Sequence of chain 2.A:
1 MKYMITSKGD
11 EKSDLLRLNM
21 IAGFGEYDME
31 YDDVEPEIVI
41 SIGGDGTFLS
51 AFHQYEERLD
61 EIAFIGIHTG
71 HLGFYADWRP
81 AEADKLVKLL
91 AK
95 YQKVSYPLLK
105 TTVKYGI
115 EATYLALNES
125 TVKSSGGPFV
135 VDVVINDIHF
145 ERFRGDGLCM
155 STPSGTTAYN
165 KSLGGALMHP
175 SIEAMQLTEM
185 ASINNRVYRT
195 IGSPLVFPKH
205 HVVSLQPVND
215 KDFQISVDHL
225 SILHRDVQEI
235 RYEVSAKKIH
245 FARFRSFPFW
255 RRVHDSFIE

A protein and the small-molecule ligand that binds it are described below.
Small molecule (SMILES): C#CCNC[C@H]1O[C@@H](n2cnc3c(N)ncnc32)[C@H](O)[C@@H]1O

Sequence of chain 3.A:
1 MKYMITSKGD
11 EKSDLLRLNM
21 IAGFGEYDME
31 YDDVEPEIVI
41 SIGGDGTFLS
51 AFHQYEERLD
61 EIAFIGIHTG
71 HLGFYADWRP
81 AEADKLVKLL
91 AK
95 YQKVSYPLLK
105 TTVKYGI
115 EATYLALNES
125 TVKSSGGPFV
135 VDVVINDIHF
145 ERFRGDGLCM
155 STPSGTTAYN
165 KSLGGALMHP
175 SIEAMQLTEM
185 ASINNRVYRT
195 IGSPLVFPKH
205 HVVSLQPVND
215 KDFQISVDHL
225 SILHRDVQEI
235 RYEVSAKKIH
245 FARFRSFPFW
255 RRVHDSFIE

Binding-site contacts:
Ligand atom N6 contacts residue TYR163 of chain 2.A at 3.7 Å.
Ligand atom O3 contacts residue ALA162 of chain 2.A at 3.0 Å.
Ligand atom N5 contacts residue A3N1 of chain 2.D at 3.3 Å.
Ligand atom O2 contacts residue GLU123 of chain 2.A at 2.5 Å (salt-bridge).
Ligand atom C7 contacts residue GLU123 of chain 2.A at 3.4 Å.
Ligand atom C1 contacts residue TYR163 of chain 2.A at 3.6 Å (hydrophobic).
Ligand atom C11 contacts residue LEU49 of chain 2.A at 3.9 Å (hydrophobic).
Ligand atom C13 contacts residue GLY46 of chain 2.A at 3.5 Å.
Ligand atom N6 contacts residue ASP150 of chain 3.A at 3.2 Å (salt-bridge).
Ligand atom O3 contacts residue GLU123 of chain 2.A at 2.6 Å (salt-bridge).
Ligand atom O2 contacts residue ASN122 of chain 2.A at 3.1 Å (h-bond).
Ligand atom N1 contacts residue SER166 of chain 2.A at 2.7 Å (h-bond).
Ligand atom C12 contacts residue A3N1 of chain 2.D at 3.8 Å.
Ligand atom N1 contacts residue ALA185 of chain 3.A at 3.8 Å.
Ligand atom O3 contacts residue TYR163 of chain 2.A at 3.2 Å (h-bond).
Ligand atom N1 contacts residue ILE187 of chain 3.A at 3.2 Å.
Ligand atom O2 contacts residue ASP222 of chain 2.A at 4.0 Å.
Ligand atom C1 contacts residue ALA185 of chain 3.A at 3.9 Å (hydrophobic).
Ligand atom C8 contacts residue GLU123 of chain 2.A at 3.1 Å.
Ligand atom C12 contacts residue LEU49 of chain 2.A at 3.8 Å (hydrophobic).
Ligand atom C4 contacts residue ALA162 of chain 2.A at 4.0 Å (hydrophobic).
Ligand atom C4 contacts residue SER166 of chain 2.A at 2.9 Å.
Ligand atom C6 contacts residue A3N1 of chain 2.D at 3.9 Å.
Ligand atom N2 contacts residue TYR163 of chain 2.A at 3.5 Å (h-bond).
Ligand atom C11 contacts residue GLY46 of chain 2.A at 4.0 Å.
Ligand atom N6 contacts residue GLY149 of chain 3.A at 3.9 Å.
Ligand atom O3 contacts residue ASN122 of chain 2.A at 3.8 Å.
Ligand atom C13 contacts residue A3N1 of chain 2.D at 3.3 Å.
Ligand atom C4 contacts residue TYR163 of chain 2.A at 3.8 Å (hydrophobic).
Ligand atom C7 contacts residue TYR163 of chain 2.A at 3.7 Å (hydrophobic).
Ligand atom N1 contacts residue TYR163 of chain 2.A at 4.0 Å.
Ligand atom C2 contacts residue TYR163 of chain 2.A at 3.6 Å (hydrophobic).
Ligand atom C12 contacts residue GLY46 of chain 2.A at 3.7 Å.
Ligand atom C1 contacts residue SER166 of chain 2.A at 4.0 Å.
Ligand atom C1 contacts residue ILE187 of chain 3.A at 3.8 Å (hydrophobic).
Ligand atom O1 contacts residue A3N1 of chain 2.D at 3.5 Å.
Ligand atom C3 contacts residue TYR163 of chain 2.A at 3.9 Å (hydrophobic).
Ligand atom N6 contacts residue ALA185 of chain 3.A at 3.1 Å (h-bond).
Ligand atom N2 contacts residue ALA162 of chain 2.A at 3.8 Å.
Ligand atom C4 contacts residue ILE187 of chain 3.A at 3.5 Å (hydrophobic).